Sequence of chain 1.B:
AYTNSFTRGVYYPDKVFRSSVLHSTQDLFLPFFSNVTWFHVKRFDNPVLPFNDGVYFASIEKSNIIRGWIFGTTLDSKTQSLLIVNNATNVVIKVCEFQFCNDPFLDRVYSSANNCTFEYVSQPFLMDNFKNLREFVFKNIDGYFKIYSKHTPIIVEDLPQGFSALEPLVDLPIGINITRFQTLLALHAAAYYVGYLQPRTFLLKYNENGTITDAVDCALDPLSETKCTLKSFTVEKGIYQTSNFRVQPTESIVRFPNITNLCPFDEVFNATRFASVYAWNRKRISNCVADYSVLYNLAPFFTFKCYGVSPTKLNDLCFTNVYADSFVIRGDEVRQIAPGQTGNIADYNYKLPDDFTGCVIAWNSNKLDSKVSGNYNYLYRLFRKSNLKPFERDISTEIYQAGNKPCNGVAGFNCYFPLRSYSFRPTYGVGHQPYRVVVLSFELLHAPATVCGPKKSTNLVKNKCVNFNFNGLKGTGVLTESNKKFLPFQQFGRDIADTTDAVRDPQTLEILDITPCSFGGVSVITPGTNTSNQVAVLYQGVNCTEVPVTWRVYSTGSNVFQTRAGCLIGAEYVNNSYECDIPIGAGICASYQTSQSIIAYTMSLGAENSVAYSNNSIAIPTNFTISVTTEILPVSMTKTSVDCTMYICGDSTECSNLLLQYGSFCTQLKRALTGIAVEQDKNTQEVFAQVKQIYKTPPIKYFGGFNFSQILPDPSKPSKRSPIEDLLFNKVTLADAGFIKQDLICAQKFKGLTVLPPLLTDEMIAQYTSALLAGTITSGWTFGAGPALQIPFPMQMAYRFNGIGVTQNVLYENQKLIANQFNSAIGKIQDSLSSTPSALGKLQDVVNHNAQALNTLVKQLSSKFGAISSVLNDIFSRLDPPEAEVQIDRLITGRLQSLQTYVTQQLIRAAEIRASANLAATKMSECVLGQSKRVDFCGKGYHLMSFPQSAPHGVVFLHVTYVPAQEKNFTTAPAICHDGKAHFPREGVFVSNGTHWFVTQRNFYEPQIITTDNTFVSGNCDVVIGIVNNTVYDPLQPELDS

Binding-site contacts:
Ligand atom C3 contacts residue HIS1098 of chain 1.B at 3.6 Å.
Ligand atom C2 contacts residue ASN1095 of chain 1.B at 2.5 Å.
Ligand atom O5 contacts residue PHE1100 of chain 1.B at 4.1 Å.
Ligand atom C4 contacts residue ASN1095 of chain 1.B at 4.2 Å.
Ligand atom N2 contacts residue ASN1095 of chain 1.B at 2.8 Å (h-bond).
Ligand atom O6 contacts residue PHE1100 of chain 1.B at 3.7 Å.
Ligand atom C7 contacts residue ASN1095 of chain 1.B at 4.1 Å.
Ligand atom C5 contacts residue PHE1100 of chain 1.B at 3.8 Å (hydrophobic).
Ligand atom C4 contacts residue HIS1098 of chain 1.B at 4.3 Å.
Ligand atom O7 contacts residue HIS1098 of chain 1.B at 4.0 Å.
Ligand atom C1 contacts residue ASN1095 of chain 1.B at 1.4 Å.
Ligand atom O4 contacts residue HIS1098 of chain 1.B at 3.9 Å.
Ligand atom C3 contacts residue ASN1095 of chain 1.B at 3.8 Å.
Ligand atom O5 contacts residue ASN1095 of chain 1.B at 2.4 Å (h-bond).
Ligand atom N2 contacts residue THR1097 of chain 1.B at 3.5 Å (h-bond).
Ligand atom C5 contacts residue ASN1095 of chain 1.B at 3.6 Å.
Ligand atom O7 contacts residue THR1097 of chain 1.B at 2.5 Å (h-bond).
Ligand atom C3 contacts residue THR1097 of chain 1.B at 4.5 Å.
Ligand atom C1 contacts residue PHE1100 of chain 1.B at 4.5 Å (hydrophobic).
Ligand atom C8 contacts residue THR1097 of chain 1.B at 4.3 Å.
Ligand atom O3 contacts residue HIS1098 of chain 1.B at 4.2 Å.
Ligand atom C6 contacts residue PHE1100 of chain 1.B at 3.9 Å (hydrophobic).
Ligand atom C7 contacts residue THR1097 of chain 1.B at 3.2 Å.

A small-molecule ligand and the protein it binds are described below.
Small molecule (SMILES): CC(=O)N[C@@H]1[C@@H](O)[C@H](O)[C@@H](CO)O[C@H]1O